A protein and the small-molecule ligand that binds it are described below.
Small molecule (SMILES): CC(=O)N[C@@H]1[C@@H](O)[C@H](O)[C@@H](CO)O[C@H]1O

Binding-site contacts:
Ligand atom C1 contacts residue ASN722 of chain 1.C at 1.4 Å.
Ligand atom C5 contacts residue ASN722 of chain 1.C at 3.7 Å.
Ligand atom O7 contacts residue GLN1076 of chain 1.C at 3.6 Å.
Ligand atom C5 contacts residue LEU927 of chain 1.C at 4.1 Å (hydrophobic).
Ligand atom O7 contacts residue ASN722 of chain 1.C at 3.8 Å.
Ligand atom C6 contacts residue LEU927 of chain 1.C at 4.4 Å (hydrophobic).
Ligand atom C4 contacts residue ASN722 of chain 1.C at 4.2 Å.
Ligand atom C2 contacts residue ASN722 of chain 1.C at 2.5 Å.
Ligand atom C3 contacts residue ASN722 of chain 1.C at 3.8 Å.
Ligand atom N2 contacts residue ASN722 of chain 1.C at 2.9 Å (h-bond).
Ligand atom C7 contacts residue ASN722 of chain 1.C at 3.6 Å.
Ligand atom O4 contacts residue LEU927 of chain 1.C at 4.2 Å.
Ligand atom O6 contacts residue GLN931 of chain 1.C at 4.4 Å.
Ligand atom O5 contacts residue ASN722 of chain 1.C at 2.4 Å (h-bond).
Ligand atom C7 contacts residue GLN1076 of chain 1.C at 4.2 Å.

Sequence of chain 1.C:
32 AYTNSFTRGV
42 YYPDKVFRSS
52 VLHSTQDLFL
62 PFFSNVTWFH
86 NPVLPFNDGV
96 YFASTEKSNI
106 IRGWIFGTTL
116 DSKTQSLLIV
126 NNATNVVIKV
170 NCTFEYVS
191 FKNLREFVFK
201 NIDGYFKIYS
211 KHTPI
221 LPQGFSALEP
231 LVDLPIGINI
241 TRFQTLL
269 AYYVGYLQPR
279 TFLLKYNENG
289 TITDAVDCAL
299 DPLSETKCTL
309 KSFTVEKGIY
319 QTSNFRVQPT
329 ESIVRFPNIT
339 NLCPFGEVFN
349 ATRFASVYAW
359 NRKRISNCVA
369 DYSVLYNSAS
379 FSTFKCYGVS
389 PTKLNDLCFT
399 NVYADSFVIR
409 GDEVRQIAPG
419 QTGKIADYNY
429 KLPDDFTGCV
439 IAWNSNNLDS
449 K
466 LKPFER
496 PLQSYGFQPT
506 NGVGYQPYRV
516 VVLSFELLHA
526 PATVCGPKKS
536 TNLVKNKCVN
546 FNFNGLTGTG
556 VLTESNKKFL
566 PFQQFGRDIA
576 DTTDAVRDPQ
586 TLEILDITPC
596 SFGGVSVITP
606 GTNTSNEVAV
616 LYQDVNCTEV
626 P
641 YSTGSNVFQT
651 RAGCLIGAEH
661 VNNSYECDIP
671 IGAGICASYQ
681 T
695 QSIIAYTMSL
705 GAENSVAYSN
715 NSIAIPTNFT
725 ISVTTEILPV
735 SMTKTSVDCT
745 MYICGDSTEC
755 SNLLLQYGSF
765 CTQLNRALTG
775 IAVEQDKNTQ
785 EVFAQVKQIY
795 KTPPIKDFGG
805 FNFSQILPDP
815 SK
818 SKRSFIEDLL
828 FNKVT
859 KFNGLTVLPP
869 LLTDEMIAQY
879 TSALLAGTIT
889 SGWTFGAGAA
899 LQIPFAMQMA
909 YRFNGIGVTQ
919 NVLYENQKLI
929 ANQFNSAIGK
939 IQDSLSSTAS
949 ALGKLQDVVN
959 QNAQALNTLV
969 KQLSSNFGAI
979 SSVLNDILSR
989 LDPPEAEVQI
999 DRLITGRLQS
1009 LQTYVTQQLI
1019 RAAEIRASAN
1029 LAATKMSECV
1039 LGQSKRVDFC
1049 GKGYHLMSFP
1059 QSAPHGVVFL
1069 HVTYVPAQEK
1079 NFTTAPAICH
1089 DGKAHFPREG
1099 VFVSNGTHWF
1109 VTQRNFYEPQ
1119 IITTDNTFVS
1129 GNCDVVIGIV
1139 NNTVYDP